Sequence of chain 1.A:
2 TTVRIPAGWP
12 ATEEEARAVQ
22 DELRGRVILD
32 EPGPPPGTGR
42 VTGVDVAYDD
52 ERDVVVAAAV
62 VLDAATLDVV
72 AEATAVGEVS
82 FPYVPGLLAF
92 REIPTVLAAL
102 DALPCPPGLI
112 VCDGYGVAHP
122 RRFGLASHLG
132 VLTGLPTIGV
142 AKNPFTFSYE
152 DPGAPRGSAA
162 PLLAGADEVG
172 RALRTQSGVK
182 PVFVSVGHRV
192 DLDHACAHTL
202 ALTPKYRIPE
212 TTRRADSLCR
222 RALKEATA

Sequence of chain 1.B:
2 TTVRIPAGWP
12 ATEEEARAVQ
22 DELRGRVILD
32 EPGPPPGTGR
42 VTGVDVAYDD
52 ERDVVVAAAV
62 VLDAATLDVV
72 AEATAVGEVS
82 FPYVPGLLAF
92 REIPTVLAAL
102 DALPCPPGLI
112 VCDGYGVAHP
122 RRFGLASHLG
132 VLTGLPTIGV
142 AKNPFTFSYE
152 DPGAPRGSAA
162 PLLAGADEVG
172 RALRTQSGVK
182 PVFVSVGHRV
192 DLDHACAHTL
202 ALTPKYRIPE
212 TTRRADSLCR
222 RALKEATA

Binding-site contacts:
Ligand atom C1 contacts residue LEU136 of chain 1.B at 4.2 Å (hydrophobic).
Ligand atom C9 contacts residue ASP102 of chain 1.B at 4.1 Å.
Ligand atom O3 contacts residue THR134 of chain 1.B at 3.9 Å.
Ligand atom C7 contacts residue THR67 of chain 1.A at 3.9 Å.
Ligand atom C3 contacts residue PRO108 of chain 1.B at 4.0 Å (hydrophobic).
Ligand atom C4 contacts residue ASP102 of chain 1.B at 3.8 Å.
Ligand atom O7 contacts residue PRO107 of chain 1.B at 3.6 Å.
Ligand atom O7 contacts residue THR67 of chain 1.A at 3.9 Å.
Ligand atom O1 contacts residue PRO107 of chain 1.B at 4.4 Å.
Ligand atom C4 contacts residue PRO205 of chain 1.A at 4.1 Å (hydrophobic).
Ligand atom O4 contacts residue ASP102 of chain 1.B at 2.6 Å (salt-bridge).
Ligand atom C6 contacts residue ALA66 of chain 1.A at 4.2 Å (hydrophobic).
Ligand atom C8 contacts residue ASP102 of chain 1.B at 4.0 Å.
Ligand atom O7 contacts residue ALA66 of chain 1.A at 2.7 Å (h-bond).
Ligand atom C3 contacts residue LEU101 of chain 1.B at 4.0 Å (hydrophobic).
Ligand atom O3 contacts residue LEU101 of chain 1.B at 3.9 Å.
Ligand atom C9 contacts residue LEU101 of chain 1.B at 3.3 Å (hydrophobic).
Ligand atom O3 contacts residue ASP102 of chain 1.B at 4.4 Å.
Ligand atom C3 contacts residue LEU136 of chain 1.B at 4.4 Å (hydrophobic).
Ligand atom O4 contacts residue PRO205 of chain 1.A at 3.8 Å.
Ligand atom O9 contacts residue PRO108 of chain 1.B at 3.6 Å.
Ligand atom O9 contacts residue CYS106 of chain 1.B at 2.9 Å (h-bond).
Ligand atom O9 contacts residue LEU101 of chain 1.B at 3.2 Å (h-bond).
Ligand atom O1 contacts residue PRO108 of chain 1.B at 3.1 Å.
Ligand atom C9 contacts residue CYS106 of chain 1.B at 3.7 Å (hydrophobic).
Ligand atom O7 contacts residue CYS106 of chain 1.B at 4.4 Å.
Ligand atom C3 contacts residue ASP102 of chain 1.B at 4.3 Å.
Ligand atom C9 contacts residue LEU104 of chain 1.B at 3.4 Å (hydrophobic).
Ligand atom O3 contacts residue PRO108 of chain 1.B at 4.4 Å.
Ligand atom C8 contacts residue LEU101 of chain 1.B at 3.7 Å (hydrophobic).
Ligand atom O1 contacts residue LEU136 of chain 1.B at 3.7 Å.
Ligand atom C7 contacts residue ALA66 of chain 1.A at 3.4 Å (hydrophobic).
Ligand atom O3 contacts residue LEU136 of chain 1.B at 3.7 Å.
Ligand atom C1 contacts residue PRO108 of chain 1.B at 4.3 Å (hydrophobic).
Ligand atom O9 contacts residue LEU104 of chain 1.B at 3.5 Å.
Ligand atom O9 contacts residue PRO107 of chain 1.B at 4.2 Å.

A small-molecule ligand and the protein it binds are described below.
Small molecule (SMILES): OCCC(CCO)C(CO)(CO)CO